Binding-site contacts:
Ligand atom O6 contacts residue ALA53 of chain 1.H at 2.7 Å (h-bond).
Ligand atom C7 contacts residue ASN126 of chain 1.F at 3.9 Å.
Ligand atom C2 contacts residue ASN126 of chain 1.F at 2.4 Å.
Ligand atom C8 contacts residue ASN32 of chain 1.H at 3.0 Å.
Ligand atom C2 contacts residue ALA54 of chain 1.H at 4.0 Å (hydrophobic).
Ligand atom O5 contacts residue ALA53 of chain 1.H at 4.1 Å.
Ligand atom C8 contacts residue GLY52 of chain 1.H at 4.0 Å.
Ligand atom N2 contacts residue ASN32 of chain 1.H at 3.5 Å (h-bond).
Ligand atom O6 contacts residue LEU55 of chain 1.H at 3.3 Å (h-bond).
Ligand atom O7 contacts residue TYR50 of chain 1.H at 3.6 Å.
Ligand atom C5 contacts residue LEU55 of chain 1.H at 3.6 Å (hydrophobic).
Ligand atom O5 contacts residue ALA54 of chain 1.H at 3.4 Å.
Ligand atom C8 contacts residue ARG51 of chain 1.H at 4.1 Å.
Ligand atom O3 contacts residue ARG51 of chain 1.H at 3.8 Å.
Ligand atom O3 contacts residue ALA53 of chain 1.H at 3.7 Å.
Ligand atom C7 contacts residue ALA53 of chain 1.H at 4.0 Å (hydrophobic).
Ligand atom O6 contacts residue ALA54 of chain 1.H at 3.2 Å.
Ligand atom C3 contacts residue ASN126 of chain 1.F at 3.8 Å.
Ligand atom O5 contacts residue ASN126 of chain 1.F at 2.3 Å (h-bond).
Ligand atom C7 contacts residue ASN32 of chain 1.H at 3.7 Å.
Ligand atom N2 contacts residue ARG51 of chain 1.H at 3.3 Å (salt-bridge).
Ligand atom C1 contacts residue ASN126 of chain 1.F at 1.4 Å.
Ligand atom C8 contacts residue ALA67 of chain 1.H at 4.1 Å (hydrophobic).
Ligand atom C2 contacts residue ARG51 of chain 1.H at 3.9 Å.
Ligand atom C6 contacts residue LEU55 of chain 1.H at 3.3 Å (hydrophobic).
Ligand atom O7 contacts residue SER109 of chain 1.G at 3.6 Å (h-bond).
Ligand atom O6 contacts residue GLY57 of chain 1.H at 3.8 Å.
Ligand atom C5 contacts residue ASN126 of chain 1.F at 3.6 Å.
Ligand atom C8 contacts residue TRP108 of chain 1.G at 4.0 Å (hydrophobic).
Ligand atom O3 contacts residue ALA54 of chain 1.H at 3.7 Å.
Ligand atom C8 contacts residue ALA53 of chain 1.H at 3.7 Å (hydrophobic).
Ligand atom O6 contacts residue LEU55 of chain 1.H at 3.3 Å (h-bond).
Ligand atom C4 contacts residue ASN126 of chain 1.F at 4.2 Å.
Ligand atom N2 contacts residue ASN126 of chain 1.F at 3.0 Å (h-bond).
Ligand atom C3 contacts residue ARG51 of chain 1.H at 3.5 Å.
Ligand atom C7 contacts residue ARG51 of chain 1.H at 4.0 Å.
Ligand atom C6 contacts residue ALA54 of chain 1.H at 4.1 Å (hydrophobic).
Ligand atom C1 contacts residue ALA54 of chain 1.H at 3.8 Å (hydrophobic).
Ligand atom O4 contacts residue ALA54 of chain 1.H at 3.5 Å.
Ligand atom C6 contacts residue ALA53 of chain 1.H at 3.3 Å (hydrophobic).

Sequence of chain 1.F:
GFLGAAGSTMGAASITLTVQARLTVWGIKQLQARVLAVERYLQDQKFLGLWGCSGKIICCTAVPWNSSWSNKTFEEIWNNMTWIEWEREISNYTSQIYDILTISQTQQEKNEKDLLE

A protein and the small-molecule ligand that binds it are described below.
Small molecule (SMILES): CC(=O)N[C@H]1[C@H](O[C@H]2[C@H](O)[C@@H](NC(C)=O)CO[C@@H]2CO)O[C@H](CO)[C@@H](O[C@@H]2O[C@H](CO)[C@@H](O)[C@H](O)[C@@H]2O)[C@@H]1O

Sequence of chain 1.H:
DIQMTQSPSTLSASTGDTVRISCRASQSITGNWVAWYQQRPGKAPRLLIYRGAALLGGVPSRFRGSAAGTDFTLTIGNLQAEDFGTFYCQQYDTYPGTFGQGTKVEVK

Sequence of chain 1.G:
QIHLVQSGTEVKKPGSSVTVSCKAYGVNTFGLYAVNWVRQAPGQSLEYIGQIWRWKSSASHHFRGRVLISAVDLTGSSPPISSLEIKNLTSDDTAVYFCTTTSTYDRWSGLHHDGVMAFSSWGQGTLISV